Sequence of chain 1.A:
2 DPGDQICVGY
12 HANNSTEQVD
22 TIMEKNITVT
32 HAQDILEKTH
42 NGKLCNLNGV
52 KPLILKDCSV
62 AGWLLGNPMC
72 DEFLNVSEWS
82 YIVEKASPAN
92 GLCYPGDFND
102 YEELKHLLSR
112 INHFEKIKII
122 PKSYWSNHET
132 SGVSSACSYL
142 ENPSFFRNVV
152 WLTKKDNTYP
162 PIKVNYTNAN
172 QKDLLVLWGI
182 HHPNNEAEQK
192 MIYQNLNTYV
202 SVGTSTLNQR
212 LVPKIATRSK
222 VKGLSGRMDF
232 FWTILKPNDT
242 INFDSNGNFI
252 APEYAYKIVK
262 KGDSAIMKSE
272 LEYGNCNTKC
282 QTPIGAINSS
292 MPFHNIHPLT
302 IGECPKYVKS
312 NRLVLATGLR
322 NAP

This small molecule binds to this protein.
Small molecule (SMILES): CC(=O)N[C@@H]1[C@@H](O)[C@H](O)[C@@H](CO)O[C@H]1O

Binding-site contacts:
Ligand atom C3 contacts residue ASN27 of chain 1.A at 3.7 Å.
Ligand atom O7 contacts residue ASN27 of chain 1.A at 4.3 Å.
Ligand atom N2 contacts residue ASN27 of chain 1.A at 2.7 Å (h-bond).
Ligand atom C5 contacts residue ASN27 of chain 1.A at 3.7 Å.
Ligand atom O5 contacts residue ASN27 of chain 1.A at 2.4 Å (h-bond).
Ligand atom C7 contacts residue ASN27 of chain 1.A at 3.7 Å.
Ligand atom C1 contacts residue ASN27 of chain 1.A at 1.4 Å.
Ligand atom C2 contacts residue ASN27 of chain 1.A at 2.3 Å.
Ligand atom C4 contacts residue ASN27 of chain 1.A at 4.2 Å.